Sequence of chain 1.H:
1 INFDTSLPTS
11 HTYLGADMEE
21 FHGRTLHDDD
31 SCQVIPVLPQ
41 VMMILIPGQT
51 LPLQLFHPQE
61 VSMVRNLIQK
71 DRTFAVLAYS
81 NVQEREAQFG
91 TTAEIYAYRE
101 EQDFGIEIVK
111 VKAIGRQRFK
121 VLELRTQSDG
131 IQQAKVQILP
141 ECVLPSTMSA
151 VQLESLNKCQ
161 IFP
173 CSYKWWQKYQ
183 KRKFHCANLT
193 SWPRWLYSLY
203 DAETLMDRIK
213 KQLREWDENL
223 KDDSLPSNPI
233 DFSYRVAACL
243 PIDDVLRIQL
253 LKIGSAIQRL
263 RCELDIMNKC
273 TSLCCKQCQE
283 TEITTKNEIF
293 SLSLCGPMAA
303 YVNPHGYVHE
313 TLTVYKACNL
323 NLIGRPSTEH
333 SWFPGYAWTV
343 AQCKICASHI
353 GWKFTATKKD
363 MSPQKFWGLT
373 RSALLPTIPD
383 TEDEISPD

Sequence of chain 1.I:
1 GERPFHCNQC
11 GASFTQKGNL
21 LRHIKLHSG

Binding-site contacts:
Ligand atom CL contacts residue PHE56 of chain 1.H at 3.4 Å.
Ligand atom C21 contacts residue HIS6 of chain 1.I at 3.6 Å.
Ligand atom C11 contacts residue GLU331 of chain 1.H at 3.6 Å.
Ligand atom C2 contacts residue HIS332 of chain 1.H at 3.5 Å.
Ligand atom C17 contacts residue HIS307 of chain 1.H at 3.6 Å.
Ligand atom C22 contacts residue HIS6 of chain 1.I at 3.4 Å.
Ligand atom C19 contacts residue HIS307 of chain 1.H at 3.5 Å.
Ligand atom O1 contacts residue TRP334 of chain 1.H at 3.0 Å (h-bond).
Ligand atom O2 contacts residue PRO306 of chain 1.H at 3.4 Å.
Ligand atom C5 contacts residue TRP354 of chain 1.H at 3.4 Å (hydrophobic).
Ligand atom C6 contacts residue CYS10 of chain 1.I at 3.2 Å (hydrophobic).
Ligand atom N1 contacts residue HIS332 of chain 1.H at 2.9 Å (h-bond).
Ligand atom C4 contacts residue TRP340 of chain 1.H at 3.7 Å (hydrophobic).
Ligand atom C24 contacts residue PRO306 of chain 1.H at 3.5 Å (hydrophobic).
Ligand atom C5 contacts residue TRP340 of chain 1.H at 3.6 Å (hydrophobic).
Ligand atom C23 contacts residue HIS307 of chain 1.H at 3.4 Å.
Ligand atom C20 contacts residue HIS307 of chain 1.H at 3.6 Å.
Ligand atom C6 contacts residue ASN305 of chain 1.H at 3.5 Å.
Ligand atom O2 contacts residue ASN305 of chain 1.H at 3.5 Å.
Ligand atom O2 contacts residue TRP334 of chain 1.H at 3.1 Å (h-bond).
Ligand atom O contacts residue GLU331 of chain 1.H at 2.9 Å (salt-bridge).
Ligand atom N1 contacts residue TRP334 of chain 1.H at 3.0 Å.
Ligand atom O4 contacts residue ASN305 of chain 1.H at 2.9 Å (h-bond).
Ligand atom N2 contacts residue ASN305 of chain 1.H at 3.6 Å (h-bond).
Ligand atom O contacts residue HIS332 of chain 1.H at 3.4 Å (h-bond).
Ligand atom N2 contacts residue GLY11 of chain 1.I at 3.4 Å.
Ligand atom CL contacts residue PRO306 of chain 1.H at 3.4 Å.
Ligand atom O1 contacts residue PHE356 of chain 1.H at 3.4 Å.
Ligand atom C3 contacts residue TRP334 of chain 1.H at 3.5 Å (hydrophobic).
Ligand atom O4 contacts residue CYS10 of chain 1.I at 2.8 Å (h-bond).
Ligand atom O4 contacts residue GLN9 of chain 1.I at 3.6 Å.
Ligand atom O1 contacts residue SER333 of chain 1.H at 3.5 Å.
Ligand atom C2 contacts residue TRP334 of chain 1.H at 3.2 Å (hydrophobic).
Ligand atom C7 contacts residue PRO306 of chain 1.H at 3.5 Å (hydrophobic).
Ligand atom C23 contacts residue CYS7 of chain 1.I at 3.2 Å (hydrophobic).
Ligand atom C contacts residue TRP340 of chain 1.H at 3.5 Å (hydrophobic).
Ligand atom O2 contacts residue HIS332 of chain 1.H at 3.0 Å (h-bond).
Ligand atom C22 contacts residue HIS307 of chain 1.H at 3.3 Å.
Ligand atom C18 contacts residue PHE56 of chain 1.H at 3.6 Å (hydrophobic).
Ligand atom O contacts residue TRP340 of chain 1.H at 3.1 Å (h-bond).

A protein and the small-molecule ligand that binds it are described below.
Small molecule (SMILES): Cc1ccc(NC(=O)CCc2cccc(NC3=CC(=O)N([C@H]4CCC(=O)NC4=O)C3=O)c2)cc1Cl